Binding-site contacts:
Ligand atom O contacts residue LEU73 of chain 6.B at 3.6 Å.
Ligand atom O contacts residue MET74 of chain 6.B at 3.1 Å.
Ligand atom C1 contacts residue LEU109 of chain 6.B at 3.8 Å (hydrophobic).
Ligand atom F contacts residue MET74 of chain 6.B at 3.9 Å.
Ligand atom C2 contacts residue LEU102 of chain 6.B at 3.5 Å (hydrophobic).
Ligand atom C4 contacts residue LEU102 of chain 6.B at 4.2 Å (hydrophobic).
Ligand atom C2 contacts residue VAL135 of chain 5.B at 3.6 Å (hydrophobic).
Ligand atom F1 contacts residue LEU73 of chain 6.B at 3.5 Å.
Ligand atom C6 contacts residue LEU73 of chain 6.B at 3.4 Å (hydrophobic).
Ligand atom F contacts residue ASP72 of chain 6.B at 4.1 Å.
Ligand atom O contacts residue ALA75 of chain 6.B at 3.3 Å (h-bond).
Ligand atom O contacts residue LEU109 of chain 6.B at 4.0 Å.
Ligand atom C contacts residue LEU73 of chain 6.B at 3.6 Å (hydrophobic).
Ligand atom C3 contacts residue GLU134 of chain 5.B at 4.1 Å.
Ligand atom F1 contacts residue HIS138 of chain 5.B at 3.5 Å.
Ligand atom C5 contacts residue GLU134 of chain 5.B at 3.9 Å.
Ligand atom F contacts residue PHE70 of chain 6.B at 4.0 Å.
Ligand atom O contacts residue ASN106 of chain 6.B at 2.6 Å (h-bond).
Ligand atom F1 contacts residue MET74 of chain 6.B at 4.0 Å.
Ligand atom N1 contacts residue LEU73 of chain 6.B at 3.5 Å.
Ligand atom C5 contacts residue MET74 of chain 6.B at 4.0 Å (hydrophobic).
Ligand atom C7 contacts residue GLU134 of chain 5.B at 4.2 Å.
Ligand atom N1 contacts residue MET74 of chain 6.B at 3.0 Å (h-bond).
Ligand atom C3 contacts residue VAL135 of chain 5.B at 3.8 Å (hydrophobic).
Ligand atom C2 contacts residue MET105 of chain 6.B at 3.8 Å (hydrophobic).
Ligand atom C2 contacts residue LEU131 of chain 5.B at 3.9 Å (hydrophobic).
Ligand atom C6 contacts residue MET74 of chain 6.B at 3.7 Å (hydrophobic).
Ligand atom C3 contacts residue LEU102 of chain 6.B at 3.7 Å (hydrophobic).
Ligand atom F2 contacts residue GLU134 of chain 5.B at 3.4 Å.
Ligand atom N contacts residue GLU134 of chain 5.B at 2.8 Å (salt-bridge).
Ligand atom C4 contacts residue GLU134 of chain 5.B at 3.8 Å.
Ligand atom C1 contacts residue MET105 of chain 6.B at 4.0 Å (hydrophobic).
Ligand atom C4 contacts residue LEU73 of chain 6.B at 4.0 Å (hydrophobic).
Ligand atom F1 contacts residue ASP72 of chain 6.B at 3.4 Å.
Ligand atom C1 contacts residue LEU102 of chain 6.B at 3.9 Å (hydrophobic).
Ligand atom C1 contacts residue ASN106 of chain 6.B at 3.1 Å.
Ligand atom C contacts residue ASN106 of chain 6.B at 3.2 Å.
Ligand atom C contacts residue MET74 of chain 6.B at 3.7 Å (hydrophobic).
Ligand atom C3 contacts residue LEU131 of chain 5.B at 3.8 Å (hydrophobic).
Ligand atom C5 contacts residue LEU73 of chain 6.B at 4.0 Å (hydrophobic).

Sequence of chain 5.B:
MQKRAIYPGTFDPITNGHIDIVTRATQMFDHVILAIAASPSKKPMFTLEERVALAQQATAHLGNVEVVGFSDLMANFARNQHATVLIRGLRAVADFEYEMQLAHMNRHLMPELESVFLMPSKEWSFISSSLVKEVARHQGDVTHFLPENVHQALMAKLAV

Sequence of chain 6.B:
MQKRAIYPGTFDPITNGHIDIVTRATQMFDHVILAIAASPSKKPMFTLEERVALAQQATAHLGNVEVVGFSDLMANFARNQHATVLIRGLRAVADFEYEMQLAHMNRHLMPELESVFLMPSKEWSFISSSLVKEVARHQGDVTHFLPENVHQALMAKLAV

The protein below binds the small molecule below.
Small molecule (SMILES): Oc1cccc2nc(C(F)(F)F)[nH]c12